The protein below binds the small molecule below.
Small molecule (SMILES): N#Cc1ccc(CCNCc2ccc3ccc(N)nc3c2)cc1Cl

Sequence of chain 1.B:
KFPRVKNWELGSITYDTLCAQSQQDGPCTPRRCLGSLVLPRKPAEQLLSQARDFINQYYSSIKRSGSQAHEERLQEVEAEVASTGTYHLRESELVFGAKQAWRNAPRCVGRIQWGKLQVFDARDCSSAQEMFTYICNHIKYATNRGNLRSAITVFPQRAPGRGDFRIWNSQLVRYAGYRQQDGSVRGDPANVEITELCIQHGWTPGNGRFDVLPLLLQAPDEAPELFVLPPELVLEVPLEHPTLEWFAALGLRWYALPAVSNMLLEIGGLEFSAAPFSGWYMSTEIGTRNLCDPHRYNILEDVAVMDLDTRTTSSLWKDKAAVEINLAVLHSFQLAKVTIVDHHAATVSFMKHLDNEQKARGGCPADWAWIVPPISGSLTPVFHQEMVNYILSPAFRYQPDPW

Sequence of chain 1.A:
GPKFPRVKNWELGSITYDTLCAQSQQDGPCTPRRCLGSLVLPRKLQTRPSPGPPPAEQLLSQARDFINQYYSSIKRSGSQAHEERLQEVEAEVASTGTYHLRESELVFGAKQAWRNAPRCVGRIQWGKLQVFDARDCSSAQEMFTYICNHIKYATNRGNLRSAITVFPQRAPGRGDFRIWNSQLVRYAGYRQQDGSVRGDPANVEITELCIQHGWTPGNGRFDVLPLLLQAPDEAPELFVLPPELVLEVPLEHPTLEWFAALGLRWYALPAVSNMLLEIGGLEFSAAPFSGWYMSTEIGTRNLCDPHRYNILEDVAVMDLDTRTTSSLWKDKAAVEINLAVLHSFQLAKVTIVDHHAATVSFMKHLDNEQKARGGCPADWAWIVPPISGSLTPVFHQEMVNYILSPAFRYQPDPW

Binding-site contacts:
Ligand atom C14 contacts residue HEM1 of chain 1.H at 3.3 Å.
Ligand atom C09 contacts residue GLU324 of chain 1.B at 3.5 Å.
Ligand atom N28 contacts residue LEU68 of chain 1.B at 3.5 Å.
Ligand atom N02 contacts residue TYR320 of chain 1.B at 3.9 Å.
Ligand atom C05 contacts residue VAL299 of chain 1.B at 4.0 Å (hydrophobic).
Ligand atom N28 contacts residue TRP37 of chain 1.A at 3.3 Å.
Ligand atom N12 contacts residue HEM1 of chain 1.H at 2.7 Å (h-bond).
Ligand atom C03 contacts residue HEM1 of chain 1.H at 3.0 Å.
Ligand atom C14 contacts residue TRP410 of chain 1.B at 3.5 Å (hydrophobic).
Ligand atom N01 contacts residue GLU324 of chain 1.B at 2.8 Å (salt-bridge).
Ligand atom C11 contacts residue HEM1 of chain 1.H at 3.2 Å.
Ligand atom C26 contacts residue HEM1 of chain 1.H at 3.6 Å.
Ligand atom C07 contacts residue HEM1 of chain 1.H at 3.6 Å.
Ligand atom C02 contacts residue GLU324 of chain 1.B at 3.6 Å.
Ligand atom C10 contacts residue GLU324 of chain 1.B at 3.6 Å.
Ligand atom C08 contacts residue VAL299 of chain 1.B at 3.6 Å (hydrophobic).
Ligand atom C07 contacts residue VAL299 of chain 1.B at 3.2 Å (hydrophobic).
Ligand atom C02 contacts residue HEM1 of chain 1.H at 3.8 Å.
Ligand atom N02 contacts residue PRO297 of chain 1.B at 3.6 Å.
Ligand atom CL2 contacts residue GOL1 of chain 1.K at 3.9 Å.
Ligand atom C06 contacts residue VAL299 of chain 1.B at 3.5 Å (hydrophobic).
Ligand atom C26 contacts residue TYR438 of chain 1.B at 3.5 Å (hydrophobic).
Ligand atom C13 contacts residue HEM1 of chain 1.H at 3.2 Å.
Ligand atom C27 contacts residue LEU68 of chain 1.B at 4.0 Å (hydrophobic).
Ligand atom C25 contacts residue VAL67 of chain 1.B at 3.9 Å (hydrophobic).
Ligand atom C08 contacts residue HEM1 of chain 1.H at 3.8 Å.
Ligand atom CL2 contacts residue TRP37 of chain 1.A at 3.7 Å.
Ligand atom C25 contacts residue LEU68 of chain 1.B at 4.0 Å (hydrophobic).
Ligand atom C22 contacts residue GOL1 of chain 1.K at 3.5 Å.
Ligand atom C04 contacts residue HEM1 of chain 1.H at 3.1 Å.
Ligand atom C05 contacts residue HEM1 of chain 1.H at 3.7 Å.
Ligand atom C23 contacts residue GOL1 of chain 1.K at 3.8 Å.
Ligand atom N02 contacts residue TRP319 of chain 1.B at 2.8 Å (h-bond).
Ligand atom C25 contacts residue TYR438 of chain 1.B at 3.6 Å (hydrophobic).
Ligand atom N02 contacts residue GLU324 of chain 1.B at 2.9 Å (salt-bridge).
Ligand atom C06 contacts residue HEM1 of chain 1.H at 3.5 Å.
Ligand atom C27 contacts residue TRP37 of chain 1.A at 3.7 Å (hydrophobic).
Ligand atom C06 contacts residue PHE316 of chain 1.B at 3.7 Å (hydrophobic).
Ligand atom N02 contacts residue HEM1 of chain 1.H at 3.7 Å.
Ligand atom C09 contacts residue HEM1 of chain 1.H at 3.6 Å.